Sequence of chain 1.C:
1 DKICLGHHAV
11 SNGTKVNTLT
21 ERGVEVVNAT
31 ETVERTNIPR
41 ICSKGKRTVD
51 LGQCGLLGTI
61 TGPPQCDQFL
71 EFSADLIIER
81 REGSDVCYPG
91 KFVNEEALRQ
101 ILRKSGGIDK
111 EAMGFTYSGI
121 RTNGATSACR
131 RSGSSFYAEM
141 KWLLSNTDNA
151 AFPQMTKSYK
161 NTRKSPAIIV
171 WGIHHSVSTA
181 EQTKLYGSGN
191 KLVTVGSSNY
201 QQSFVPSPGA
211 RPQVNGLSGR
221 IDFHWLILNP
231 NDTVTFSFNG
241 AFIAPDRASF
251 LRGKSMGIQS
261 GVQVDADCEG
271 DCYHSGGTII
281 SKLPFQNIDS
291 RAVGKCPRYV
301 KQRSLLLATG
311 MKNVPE

Binding-site contacts:
Ligand atom O5 contacts residue ASN231 of chain 1.C at 2.5 Å (h-bond).
Ligand atom C5 contacts residue ASN231 of chain 1.C at 3.8 Å.
Ligand atom C7 contacts residue ASN231 of chain 1.C at 4.2 Å.
Ligand atom C4 contacts residue ASN231 of chain 1.C at 4.3 Å.
Ligand atom C1 contacts residue ASN231 of chain 1.C at 1.4 Å.
Ligand atom C3 contacts residue ASN231 of chain 1.C at 3.7 Å.
Ligand atom C2 contacts residue ASN231 of chain 1.C at 2.6 Å.
Ligand atom N2 contacts residue ASN231 of chain 1.C at 3.0 Å (h-bond).

A protein and the small-molecule ligand that binds it are described below.
Small molecule (SMILES): CC(=O)N[C@@H]1[C@@H](O)[C@H](O)[C@@H](CO)O[C@H]1O